The small molecule below binds the protein below.
Small molecule (SMILES): C[C@]12CCC(=O)C=C1CC[C@@H]1[C@@H]2CC[C@]2(C)C(=O)CC[C@@H]12

Binding-site contacts:
Ligand atom C3 contacts residue PHE222 of chain 1.B at 3.9 Å (hydrophobic).
Ligand atom C17 contacts residue LEU213 of chain 1.B at 3.9 Å (hydrophobic).
Ligand atom C12 contacts residue LEU107 of chain 1.B at 4.0 Å (hydrophobic).
Ligand atom C12 contacts residue LEU213 of chain 1.B at 4.2 Å (hydrophobic).
Ligand atom C7 contacts residue PHE222 of chain 1.B at 4.2 Å (hydrophobic).
Ligand atom C19 contacts residue GSH1 of chain 1.S at 3.7 Å.
Ligand atom C7 contacts residue PHE10 of chain 1.B at 3.5 Å (hydrophobic).
Ligand atom C17 contacts residue ALA208 of chain 1.B at 3.7 Å (hydrophobic).
Ligand atom C3 contacts residue GSH1 of chain 1.S at 4.0 Å.
Ligand atom C9 contacts residue PHE222 of chain 1.B at 4.1 Å (hydrophobic).
Ligand atom C5 contacts residue GSH1 of chain 1.S at 3.6 Å.
Ligand atom C15 contacts residue PHE10 of chain 1.B at 3.3 Å (hydrophobic).
Ligand atom C14 contacts residue PHE10 of chain 1.B at 4.2 Å (hydrophobic).
Ligand atom O2 contacts residue PRO110 of chain 1.B at 3.4 Å.
Ligand atom C16 contacts residue LEU213 of chain 1.B at 3.9 Å (hydrophobic).
Ligand atom O2 contacts residue LEU213 of chain 1.B at 3.4 Å.
Ligand atom O2 contacts residue ALA208 of chain 1.B at 3.6 Å.
Ligand atom O1 contacts residue PHE222 of chain 1.B at 4.0 Å.
Ligand atom C7 contacts residue PHE220 of chain 1.B at 4.2 Å (hydrophobic).
Ligand atom C5 contacts residue PHE222 of chain 1.B at 4.1 Å (hydrophobic).
Ligand atom C4 contacts residue GSH1 of chain 1.S at 3.5 Å.
Ligand atom C6 contacts residue PHE220 of chain 1.B at 3.8 Å (hydrophobic).
Ligand atom C16 contacts residue ALA212 of chain 1.B at 3.9 Å (hydrophobic).
Ligand atom C1 contacts residue LEU111 of chain 1.B at 4.1 Å (hydrophobic).
Ligand atom C7 contacts residue ALA216 of chain 1.B at 3.8 Å (hydrophobic).
Ligand atom C16 contacts residue ALA216 of chain 1.B at 4.2 Å (hydrophobic).
Ligand atom C4 contacts residue PHE220 of chain 1.B at 4.1 Å (hydrophobic).
Ligand atom C17 contacts residue PRO110 of chain 1.B at 4.2 Å (hydrophobic).
Ligand atom C12 contacts residue LEU111 of chain 1.B at 4.2 Å (hydrophobic).
Ligand atom C6 contacts residue GSH1 of chain 1.S at 3.6 Å.
Ligand atom C15 contacts residue ALA216 of chain 1.B at 3.4 Å (hydrophobic).
Ligand atom C16 contacts residue ALA208 of chain 1.B at 3.7 Å (hydrophobic).
Ligand atom O1 contacts residue GSH1 of chain 1.S at 3.4 Å (h-bond).
Ligand atom C12 contacts residue PRO110 of chain 1.B at 3.8 Å (hydrophobic).
Ligand atom C14 contacts residue ALA216 of chain 1.B at 4.0 Å (hydrophobic).
Ligand atom C4 contacts residue PHE222 of chain 1.B at 3.9 Å (hydrophobic).
Ligand atom C8 contacts residue PHE10 of chain 1.B at 4.2 Å (hydrophobic).
Ligand atom C18 contacts residue LEU107 of chain 1.B at 3.8 Å (hydrophobic).
Ligand atom C6 contacts residue PHE10 of chain 1.B at 3.9 Å (hydrophobic).
Ligand atom C6 contacts residue TYR9 of chain 1.B at 4.1 Å (hydrophobic).

Sequence of chain 1.B:
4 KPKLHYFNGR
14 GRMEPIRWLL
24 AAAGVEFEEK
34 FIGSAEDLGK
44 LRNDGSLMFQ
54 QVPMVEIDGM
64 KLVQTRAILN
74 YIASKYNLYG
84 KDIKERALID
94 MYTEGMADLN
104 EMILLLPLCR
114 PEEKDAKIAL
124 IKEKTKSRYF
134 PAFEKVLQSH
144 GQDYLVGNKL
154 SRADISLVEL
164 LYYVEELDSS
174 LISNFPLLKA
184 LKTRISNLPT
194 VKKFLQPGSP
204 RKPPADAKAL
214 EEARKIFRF